Binding-site contacts:
Ligand atom C3B contacts residue ILE125 of chain 9.A at 3.5 Å (hydrophobic).
Ligand atom O1A contacts residue ILE220 of chain 9.A at 3.6 Å.
Ligand atom C5B contacts residue TYR147 of chain 9.A at 3.9 Å (hydrophobic).
Ligand atom O1 contacts residue MET217 of chain 9.A at 4.2 Å.
Ligand atom C2C contacts residue MET217 of chain 9.A at 3.7 Å (hydrophobic).
Ligand atom C5A contacts residue TYR147 of chain 9.A at 4.1 Å (hydrophobic).
Ligand atom C1B contacts residue ILE125 of chain 9.A at 3.1 Å (hydrophobic).
Ligand atom C5 contacts residue LEU103 of chain 9.A at 3.8 Å (hydrophobic).
Ligand atom N3A contacts residue LEU127 of chain 9.A at 4.1 Å.
Ligand atom N2 contacts residue ASN215 of chain 9.A at 3.7 Å.
Ligand atom C4A contacts residue LEU127 of chain 9.A at 4.0 Å (hydrophobic).
Ligand atom C1C contacts residue LEU103 of chain 9.A at 4.1 Å (hydrophobic).
Ligand atom C31 contacts residue GLN104 of chain 9.A at 3.6 Å.
Ligand atom C2A contacts residue ILE220 of chain 9.A at 3.8 Å (hydrophobic).
Ligand atom C31 contacts residue MET195 of chain 9.A at 3.5 Å (hydrophobic).
Ligand atom O1A contacts residue TYR147 of chain 9.A at 4.0 Å.
Ligand atom C2A contacts residue PHE182 of chain 9.A at 4.2 Å (hydrophobic).
Ligand atom C5B contacts residue ILE125 of chain 9.A at 3.9 Å (hydrophobic).
Ligand atom C3B contacts residue ILE220 of chain 9.A at 4.2 Å (hydrophobic).
Ligand atom C4C contacts residue MET217 of chain 9.A at 4.2 Å (hydrophobic).
Ligand atom N2 contacts residue THR102 of chain 9.A at 4.2 Å.
Ligand atom C5A contacts residue TYR145 of chain 9.A at 3.8 Å (hydrophobic).
Ligand atom C4A contacts residue TYR145 of chain 9.A at 3.3 Å (hydrophobic).
Ligand atom C4A contacts residue ILE220 of chain 9.A at 4.1 Å (hydrophobic).
Ligand atom CL2 contacts residue TYR147 of chain 9.A at 3.4 Å.
Ligand atom CL1 contacts residue ILE239 of chain 9.A at 3.8 Å.
Ligand atom C5A contacts residue MET146 of chain 9.A at 3.7 Å (hydrophobic).
Ligand atom O1B contacts residue ILE125 of chain 9.A at 3.5 Å.
Ligand atom C3 contacts residue LEU103 of chain 9.A at 4.1 Å (hydrophobic).
Ligand atom C4 contacts residue LEU103 of chain 9.A at 3.4 Å (hydrophobic).
Ligand atom C6B contacts residue ILE184 of chain 9.A at 4.1 Å (hydrophobic).
Ligand atom N3A contacts residue PHE182 of chain 9.A at 4.0 Å.
Ligand atom CL2 contacts residue ILE184 of chain 9.A at 3.9 Å.
Ligand atom C2B contacts residue ILE125 of chain 9.A at 3.1 Å (hydrophobic).
Ligand atom C5A contacts residue ILE220 of chain 9.A at 3.9 Å (hydrophobic).
Ligand atom C4B contacts residue ILE220 of chain 9.A at 4.0 Å (hydrophobic).
Ligand atom CL1 contacts residue ILE125 of chain 9.A at 3.5 Å.
Ligand atom C6B contacts residue ILE125 of chain 9.A at 3.6 Å (hydrophobic).
Ligand atom C4B contacts residue ILE125 of chain 9.A at 3.9 Å (hydrophobic).
Ligand atom CL2 contacts residue LEU187 of chain 9.A at 3.9 Å.

Sequence of chain 9.A:
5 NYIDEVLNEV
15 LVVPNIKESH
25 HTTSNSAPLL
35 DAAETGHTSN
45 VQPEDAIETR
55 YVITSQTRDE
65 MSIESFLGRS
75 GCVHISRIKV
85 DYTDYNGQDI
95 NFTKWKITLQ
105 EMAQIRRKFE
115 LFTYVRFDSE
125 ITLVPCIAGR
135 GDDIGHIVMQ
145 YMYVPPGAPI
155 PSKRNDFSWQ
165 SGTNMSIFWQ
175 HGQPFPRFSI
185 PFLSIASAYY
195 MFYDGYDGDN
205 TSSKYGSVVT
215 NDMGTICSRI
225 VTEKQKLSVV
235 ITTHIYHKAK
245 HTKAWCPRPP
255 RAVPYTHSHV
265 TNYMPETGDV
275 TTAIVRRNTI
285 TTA

This protein binds this small molecule.
Small molecule (SMILES): Cc1cc(CCCCCOc2c(Cl)cc(C3=NCCO3)cc2Cl)on1